Sequence of chain 1.A:
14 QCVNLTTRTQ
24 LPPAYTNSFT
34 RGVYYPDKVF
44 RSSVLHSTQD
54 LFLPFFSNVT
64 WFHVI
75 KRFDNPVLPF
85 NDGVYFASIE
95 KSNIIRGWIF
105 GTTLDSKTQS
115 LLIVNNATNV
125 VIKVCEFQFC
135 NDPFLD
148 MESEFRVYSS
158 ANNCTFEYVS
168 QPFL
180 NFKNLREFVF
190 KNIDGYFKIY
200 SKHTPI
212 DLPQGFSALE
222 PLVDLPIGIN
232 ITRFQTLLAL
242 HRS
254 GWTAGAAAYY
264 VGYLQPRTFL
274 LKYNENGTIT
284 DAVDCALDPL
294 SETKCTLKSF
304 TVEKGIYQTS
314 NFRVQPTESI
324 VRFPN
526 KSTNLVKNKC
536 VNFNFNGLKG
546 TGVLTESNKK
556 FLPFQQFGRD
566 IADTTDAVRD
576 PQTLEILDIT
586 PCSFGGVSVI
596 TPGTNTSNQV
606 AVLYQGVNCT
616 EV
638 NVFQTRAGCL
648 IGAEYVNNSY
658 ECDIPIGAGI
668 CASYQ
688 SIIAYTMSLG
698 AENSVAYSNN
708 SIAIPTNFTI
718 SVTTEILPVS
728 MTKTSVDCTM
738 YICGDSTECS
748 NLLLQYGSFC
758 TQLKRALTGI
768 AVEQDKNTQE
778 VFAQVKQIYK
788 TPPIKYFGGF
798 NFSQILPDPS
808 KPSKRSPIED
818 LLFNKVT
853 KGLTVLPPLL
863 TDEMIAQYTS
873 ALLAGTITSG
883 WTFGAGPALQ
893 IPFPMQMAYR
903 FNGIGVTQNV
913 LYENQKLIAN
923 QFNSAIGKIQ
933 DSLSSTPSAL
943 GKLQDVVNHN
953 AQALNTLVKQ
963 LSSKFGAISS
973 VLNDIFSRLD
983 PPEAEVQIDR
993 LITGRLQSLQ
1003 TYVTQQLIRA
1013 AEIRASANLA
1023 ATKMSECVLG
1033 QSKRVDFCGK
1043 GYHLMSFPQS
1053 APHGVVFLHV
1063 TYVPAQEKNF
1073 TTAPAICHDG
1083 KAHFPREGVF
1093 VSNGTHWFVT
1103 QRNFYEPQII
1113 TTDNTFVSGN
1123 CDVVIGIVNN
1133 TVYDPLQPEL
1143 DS

A small-molecule ligand and the protein it binds are described below.
Small molecule (SMILES): CC(=O)N[C@@H]1[C@@H](O)[C@H](O)[C@@H](CO)O[C@H]1O

Binding-site contacts:
Ligand atom C1 contacts residue GLU130 of chain 1.A at 3.4 Å.
Ligand atom O5 contacts residue GLU130 of chain 1.A at 4.0 Å.
Ligand atom O6 contacts residue ASN160 of chain 1.A at 4.1 Å.
Ligand atom C4 contacts residue ASN160 of chain 1.A at 4.3 Å.
Ligand atom O6 contacts residue ASN159 of chain 1.A at 3.4 Å.
Ligand atom C5 contacts residue ASN160 of chain 1.A at 3.7 Å.
Ligand atom O5 contacts residue ASN159 of chain 1.A at 3.2 Å (h-bond).
Ligand atom O7 contacts residue ASN160 of chain 1.A at 3.4 Å.
Ligand atom C8 contacts residue ASN160 of chain 1.A at 4.5 Å.
Ligand atom C7 contacts residue ASN160 of chain 1.A at 3.4 Å.
Ligand atom C6 contacts residue ASN159 of chain 1.A at 3.6 Å.
Ligand atom C3 contacts residue ASN160 of chain 1.A at 3.8 Å.
Ligand atom N2 contacts residue ASN160 of chain 1.A at 2.9 Å (h-bond).
Ligand atom C5 contacts residue ASN159 of chain 1.A at 3.8 Å.
Ligand atom C2 contacts residue ASN160 of chain 1.A at 2.5 Å.
Ligand atom C1 contacts residue ASN159 of chain 1.A at 4.0 Å.
Ligand atom C1 contacts residue ASN160 of chain 1.A at 1.4 Å.
Ligand atom O5 contacts residue ASN160 of chain 1.A at 2.4 Å (h-bond).